Binding-site contacts:
Ligand atom O3 contacts residue THR160 of chain 38.A at 4.3 Å.
Ligand atom C8 contacts residue ILE152 of chain 38.A at 4.3 Å (hydrophobic).
Ligand atom C8 contacts residue ASN154 of chain 38.A at 4.1 Å.
Ligand atom C6 contacts residue HIS158 of chain 38.A at 4.0 Å.
Ligand atom C5 contacts residue ASN154 of chain 38.A at 3.8 Å.
Ligand atom O7 contacts residue ASN154 of chain 38.A at 2.7 Å (h-bond).
Ligand atom O5 contacts residue HIS158 of chain 38.A at 3.8 Å.
Ligand atom C1 contacts residue ASN154 of chain 38.A at 1.6 Å.
Ligand atom N2 contacts residue THR160 of chain 38.A at 3.5 Å.
Ligand atom O5 contacts residue THR160 of chain 38.A at 3.2 Å.
Ligand atom C7 contacts residue THR160 of chain 38.A at 3.4 Å.
Ligand atom O5 contacts residue ASN154 of chain 38.A at 2.4 Å (h-bond).
Ligand atom C4 contacts residue ASN154 of chain 38.A at 4.3 Å.
Ligand atom C6 contacts residue THR160 of chain 38.A at 3.7 Å.
Ligand atom C1 contacts residue THR160 of chain 38.A at 3.0 Å.
Ligand atom O7 contacts residue THR160 of chain 38.A at 2.5 Å.
Ligand atom C5 contacts residue THR160 of chain 38.A at 3.7 Å.
Ligand atom C4 contacts residue THR160 of chain 38.A at 3.6 Å.
Ligand atom C8 contacts residue VAL153 of chain 38.A at 4.4 Å (hydrophobic).
Ligand atom O6 contacts residue HIS158 of chain 38.A at 3.4 Å (h-bond).
Ligand atom C7 contacts residue ASN154 of chain 38.A at 3.0 Å.
Ligand atom C2 contacts residue THR160 of chain 38.A at 2.7 Å.
Ligand atom C3 contacts residue THR160 of chain 38.A at 3.9 Å.
Ligand atom C3 contacts residue ASN154 of chain 38.A at 3.9 Å.
Ligand atom N2 contacts residue ASN154 of chain 38.A at 3.0 Å (h-bond).
Ligand atom O7 contacts residue ASP161 of chain 38.A at 3.7 Å.
Ligand atom C2 contacts residue ASN154 of chain 38.A at 2.5 Å.

This protein binds this small molecule.
Small molecule (SMILES): CC(=O)N[C@@H]1[C@@H](O)[C@H](O)[C@@H](CO)O[C@H]1O

Sequence of chain 38.A:
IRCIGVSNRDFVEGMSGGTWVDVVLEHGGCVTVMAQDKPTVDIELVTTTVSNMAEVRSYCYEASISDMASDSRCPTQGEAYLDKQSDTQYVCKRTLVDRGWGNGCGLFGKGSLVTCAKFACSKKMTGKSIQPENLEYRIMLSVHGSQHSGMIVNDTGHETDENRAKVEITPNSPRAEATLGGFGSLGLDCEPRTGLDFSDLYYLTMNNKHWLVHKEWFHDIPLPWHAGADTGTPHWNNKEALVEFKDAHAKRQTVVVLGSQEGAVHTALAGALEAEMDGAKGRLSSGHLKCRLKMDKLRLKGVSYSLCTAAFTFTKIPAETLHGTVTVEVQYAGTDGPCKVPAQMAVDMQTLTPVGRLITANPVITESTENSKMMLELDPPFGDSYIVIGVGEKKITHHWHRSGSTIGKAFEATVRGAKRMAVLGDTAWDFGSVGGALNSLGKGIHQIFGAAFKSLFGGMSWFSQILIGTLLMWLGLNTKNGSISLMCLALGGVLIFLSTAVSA